This small molecule binds to this protein.
Small molecule (SMILES): CC(=O)N[C@@H]1[C@@H](O)[C@@H](F)C(O[P](=O)(O)OC[C@H]2O[C@@H](n3ccc(N)nc3=O)[C@H](O)[C@@H]2O)(C(=O)O)O[C@H]1[C@H](O)[C@H](O)CO

Sequence of chain 2.A:
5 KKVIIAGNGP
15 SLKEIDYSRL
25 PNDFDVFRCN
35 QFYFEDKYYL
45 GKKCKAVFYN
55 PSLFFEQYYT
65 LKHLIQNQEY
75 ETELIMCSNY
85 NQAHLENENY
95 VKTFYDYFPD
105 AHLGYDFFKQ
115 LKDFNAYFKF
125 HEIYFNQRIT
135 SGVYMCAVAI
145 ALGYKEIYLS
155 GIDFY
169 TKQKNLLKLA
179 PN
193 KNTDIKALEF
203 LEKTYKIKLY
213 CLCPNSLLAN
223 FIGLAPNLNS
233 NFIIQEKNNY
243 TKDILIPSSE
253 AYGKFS

Binding-site contacts:
Ligand atom O8A contacts residue ASN34 of chain 2.A at 3.6 Å.
Ligand atom C2 contacts residue GLY13 of chain 2.A at 3.3 Å.
Ligand atom C2' contacts residue TYR159 of chain 2.A at 3.5 Å (hydrophobic).
Ligand atom C3A contacts residue TYR159 of chain 2.A at 3.1 Å (hydrophobic).
Ligand atom OAA contacts residue ASN34 of chain 2.A at 3.1 Å (h-bond).
Ligand atom O4' contacts residue GLY13 of chain 2.A at 3.3 Å (h-bond).
Ligand atom O8A contacts residue GLN35 of chain 2.A at 2.7 Å (h-bond).
Ligand atom C11 contacts residue ASN180 of chain 2.A at 3.2 Å.
Ligand atom OAA contacts residue SER135 of chain 2.A at 2.3 Å (h-bond).
Ligand atom O9A contacts residue GLN35 of chain 2.A at 2.5 Å (h-bond).
Ligand atom C6 contacts residue ASN12 of chain 2.A at 3.5 Å.
Ligand atom OAA contacts residue ASN54 of chain 2.A at 3.6 Å (h-bond).
Ligand atom O7A contacts residue ASN54 of chain 2.A at 2.9 Å (h-bond).
Ligand atom C5' contacts residue CYS33 of chain 2.A at 3.5 Å (hydrophobic).
Ligand atom C8A contacts residue ASN34 of chain 2.A at 3.5 Å.
Ligand atom OBA contacts residue SER135 of chain 2.A at 2.6 Å (h-bond).
Ligand atom C4A contacts residue TYR159 of chain 2.A at 3.1 Å (hydrophobic).
Ligand atom O4' contacts residue GLY11 of chain 2.A at 3.4 Å.
Ligand atom O9A contacts residue ASN34 of chain 2.A at 3.5 Å.
Ligand atom O4' contacts residue GLY155 of chain 2.A at 3.4 Å (h-bond).
Ligand atom C8A contacts residue ASN54 of chain 2.A at 3.5 Å.
Ligand atom C4' contacts residue GLY11 of chain 2.A at 3.3 Å.
Ligand atom OBA contacts residue THR134 of chain 2.A at 3.1 Å.
Ligand atom O6A contacts residue ASN34 of chain 2.A at 3.4 Å (h-bond).
Ligand atom C2A contacts residue TYR159 of chain 2.A at 3.3 Å (hydrophobic).
Ligand atom N1 contacts residue GLY13 of chain 2.A at 3.2 Å.
Ligand atom N3 contacts residue TYR159 of chain 2.A at 3.2 Å.
Ligand atom C1' contacts residue GLY155 of chain 2.A at 3.1 Å.
Ligand atom C4' contacts residue ASN12 of chain 2.A at 3.3 Å.
Ligand atom C6 contacts residue GLY13 of chain 2.A at 3.5 Å.
Ligand atom O2 contacts residue ASP157 of chain 2.A at 3.2 Å.
Ligand atom PA contacts residue ASN34 of chain 2.A at 3.4 Å.
Ligand atom C3' contacts residue TYR159 of chain 2.A at 3.5 Å (hydrophobic).
Ligand atom O2' contacts residue ASP157 of chain 2.A at 3.4 Å (salt-bridge).
Ligand atom C1' contacts residue GLY13 of chain 2.A at 3.3 Å.
Ligand atom O3A contacts residue ASN34 of chain 2.A at 2.0 Å (h-bond).
Ligand atom C1A contacts residue SER135 of chain 2.A at 3.0 Å.
Ligand atom O3' contacts residue THR134 of chain 2.A at 3.4 Å (h-bond).
Ligand atom O4' contacts residue ASN12 of chain 2.A at 2.5 Å (h-bond).
Ligand atom O1A contacts residue TYR159 of chain 2.A at 2.5 Å (h-bond).